The protein below binds the small molecule below.
Small molecule (SMILES): CCO/N=C/c1ccc(OCC[C@@H](C)CCN2CCN(c3ccnc(N)c3)C2=O)cc1

Sequence of chain 44.C:
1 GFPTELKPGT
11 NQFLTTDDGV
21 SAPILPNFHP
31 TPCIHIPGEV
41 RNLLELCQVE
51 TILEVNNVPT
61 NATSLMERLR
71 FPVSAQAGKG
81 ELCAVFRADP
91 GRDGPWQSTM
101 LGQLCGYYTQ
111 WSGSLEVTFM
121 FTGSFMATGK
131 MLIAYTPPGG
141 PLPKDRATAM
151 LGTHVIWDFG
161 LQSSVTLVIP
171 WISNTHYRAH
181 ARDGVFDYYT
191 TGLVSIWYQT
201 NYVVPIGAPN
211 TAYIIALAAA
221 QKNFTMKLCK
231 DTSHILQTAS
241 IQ

Sequence of chain 43.A:
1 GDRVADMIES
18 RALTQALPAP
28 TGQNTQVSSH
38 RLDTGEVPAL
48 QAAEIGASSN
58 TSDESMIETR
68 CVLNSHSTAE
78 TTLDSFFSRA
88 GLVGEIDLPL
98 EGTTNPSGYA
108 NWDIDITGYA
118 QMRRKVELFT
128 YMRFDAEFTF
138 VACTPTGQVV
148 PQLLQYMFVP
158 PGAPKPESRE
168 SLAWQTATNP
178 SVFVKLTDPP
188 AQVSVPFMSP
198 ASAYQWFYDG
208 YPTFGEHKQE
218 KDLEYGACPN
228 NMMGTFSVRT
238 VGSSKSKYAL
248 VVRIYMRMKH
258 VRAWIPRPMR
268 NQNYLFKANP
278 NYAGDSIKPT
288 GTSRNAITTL

Sequence of chain 43.C:
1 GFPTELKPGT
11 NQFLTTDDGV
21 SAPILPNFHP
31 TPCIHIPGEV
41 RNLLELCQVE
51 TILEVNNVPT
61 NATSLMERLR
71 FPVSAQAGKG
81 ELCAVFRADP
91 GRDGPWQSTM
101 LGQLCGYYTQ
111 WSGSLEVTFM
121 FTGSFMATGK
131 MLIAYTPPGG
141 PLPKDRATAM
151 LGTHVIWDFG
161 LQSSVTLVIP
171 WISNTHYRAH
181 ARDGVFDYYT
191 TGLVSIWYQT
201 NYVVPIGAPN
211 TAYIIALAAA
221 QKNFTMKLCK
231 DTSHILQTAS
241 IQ

Binding-site contacts:
Ligand atom CAA contacts residue SER178 of chain 43.A at 3.5 Å.
Ligand atom CBB contacts residue ASN228 of chain 43.A at 3.7 Å.
Ligand atom CAH contacts residue VAL192 of chain 43.A at 3.5 Å (hydrophobic).
Ligand atom NAT contacts residue PHE155 of chain 43.A at 3.6 Å.
Ligand atom CAZ contacts residue VAL192 of chain 43.A at 3.6 Å (hydrophobic).
Ligand atom NAC contacts residue ALA275 of chain 43.A at 3.5 Å.
Ligand atom CAJ contacts residue VAL192 of chain 43.A at 3.7 Å (hydrophobic).
Ligand atom CBA contacts residue ILE111 of chain 43.A at 3.7 Å (hydrophobic).
Ligand atom CAG contacts residue ASN228 of chain 43.A at 3.3 Å.
Ligand atom CAI contacts residue PHE155 of chain 43.A at 3.1 Å (hydrophobic).
Ligand atom CAB contacts residue PHE135 of chain 43.A at 3.8 Å (hydrophobic).
Ligand atom OAV contacts residue VAL190 of chain 43.A at 3.9 Å.
Ligand atom CAF contacts residue TRP203 of chain 43.A at 3.7 Å (hydrophobic).
Ligand atom OAD contacts residue ILE113 of chain 43.A at 3.1 Å (h-bond).
Ligand atom CAM contacts residue PHE155 of chain 43.A at 3.8 Å (hydrophobic).
Ligand atom CAK contacts residue PHE155 of chain 43.A at 2.9 Å (hydrophobic).
Ligand atom CAY contacts residue THR114 of chain 43.A at 3.8 Å.
Ligand atom CAS contacts residue ASN228 of chain 43.A at 3.8 Å.
Ligand atom CAG contacts residue GLN202 of chain 43.A at 3.5 Å.
Ligand atom CAM contacts residue PRO177 of chain 43.A at 3.6 Å (hydrophobic).
Ligand atom CAB contacts residue PHE131 of chain 43.A at 3.8 Å (hydrophobic).
Ligand atom CAS contacts residue TYR201 of chain 43.A at 3.7 Å (hydrophobic).
Ligand atom CAE contacts residue PHE137 of chain 43.A at 3.9 Å (hydrophobic).
Ligand atom CAA contacts residue VAL179 of chain 43.A at 3.1 Å (hydrophobic).
Ligand atom OAW contacts residue ILE111 of chain 43.A at 3.2 Å.
Ligand atom CAA contacts residue TYR153 of chain 43.A at 3.9 Å (hydrophobic).
Ligand atom OAD contacts residue ASP112 of chain 43.A at 3.4 Å.
Ligand atom CAF contacts residue GLN202 of chain 43.A at 3.5 Å.
Ligand atom NAC contacts residue THR114 of chain 43.A at 3.1 Å (h-bond).
Ligand atom CAR contacts residue TYR201 of chain 43.A at 3.2 Å (hydrophobic).
Ligand atom CAF contacts residue ASN228 of chain 43.A at 3.8 Å.
Ligand atom CAN contacts residue PHE135 of chain 43.A at 3.4 Å (hydrophobic).
Ligand atom CAA contacts residue PRO177 of chain 43.A at 3.5 Å (hydrophobic).
Ligand atom CAL contacts residue THR114 of chain 43.A at 3.8 Å.
Ligand atom CAQ contacts residue ILE113 of chain 43.A at 3.9 Å (hydrophobic).
Ligand atom CAJ contacts residue PHE135 of chain 43.A at 3.1 Å (hydrophobic).
Ligand atom CAR contacts residue ASN228 of chain 43.A at 3.7 Å.
Ligand atom CAH contacts residue PHE135 of chain 43.A at 3.4 Å (hydrophobic).
Ligand atom OAW contacts residue MET195 of chain 43.A at 3.5 Å.
Ligand atom NBE contacts residue TRP203 of chain 43.A at 3.8 Å.